Sequence of chain 1.M:
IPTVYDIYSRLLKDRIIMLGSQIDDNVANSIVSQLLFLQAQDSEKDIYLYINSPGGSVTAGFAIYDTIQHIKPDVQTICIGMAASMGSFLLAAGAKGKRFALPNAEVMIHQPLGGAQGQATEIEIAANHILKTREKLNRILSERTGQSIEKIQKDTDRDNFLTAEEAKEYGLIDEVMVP

Binding-site contacts:
Ligand atom O contacts residue TYR61 of chain 1.M at 3.8 Å.
Ligand atom F2 contacts residue TYR63 of chain 1.M at 3.6 Å.
Ligand atom CB contacts residue TYR61 of chain 1.M at 3.8 Å (hydrophobic).
Ligand atom O contacts residue TYR63 of chain 1.M at 2.5 Å (h-bond).
Ligand atom F2 contacts residue ILE93 of chain 1.M at 3.4 Å.
Ligand atom N contacts residue TYR63 of chain 1.M at 3.1 Å (h-bond).
Ligand atom CD1 contacts residue HIS83 of chain 1.N at 3.7 Å.
Ligand atom CB contacts residue MET190 of chain 1.M at 3.7 Å (hydrophobic).
Ligand atom CE2 contacts residue LEU49 of chain 1.N at 3.5 Å (hydrophobic).
Ligand atom CE contacts residue ASP27 of chain 1.M at 3.6 Å.
Ligand atom C52 contacts residue ILE29 of chain 1.M at 3.4 Å (hydrophobic).
Ligand atom C contacts residue TYR61 of chain 1.M at 3.5 Å (hydrophobic).
Ligand atom C48 contacts residue LEU49 of chain 1.N at 3.8 Å (hydrophobic).
Ligand atom CD contacts residue ILE29 of chain 1.M at 3.8 Å (hydrophobic).
Ligand atom F1 contacts residue HIS83 of chain 1.N at 3.3 Å.
Ligand atom C56 contacts residue ALA53 of chain 1.N at 3.7 Å (hydrophobic).
Ligand atom CA contacts residue GLN89 of chain 1.M at 3.7 Å.
Ligand atom C contacts residue TYR63 of chain 1.M at 3.6 Å (hydrophobic).
Ligand atom F2 contacts residue LEU49 of chain 1.N at 3.4 Å.
Ligand atom C55 contacts residue ALA53 of chain 1.N at 3.6 Å (hydrophobic).
Ligand atom C48 contacts residue TYR63 of chain 1.M at 3.5 Å (hydrophobic).
Ligand atom CZ contacts residue THR80 of chain 1.N at 3.5 Å.
Ligand atom CB contacts residue GLN89 of chain 1.M at 3.1 Å.
Ligand atom O contacts residue GLN89 of chain 1.M at 3.4 Å (h-bond).
Ligand atom F1 contacts residue LEU115 of chain 1.M at 3.6 Å.
Ligand atom F2 contacts residue VAL45 of chain 1.N at 3.5 Å.
Ligand atom CD2 contacts residue LEU49 of chain 1.N at 3.8 Å (hydrophobic).
Ligand atom CD contacts residue TYR63 of chain 1.M at 3.6 Å (hydrophobic).
Ligand atom CB contacts residue TYR61 of chain 1.M at 3.5 Å (hydrophobic).
Ligand atom CZ contacts residue LEU115 of chain 1.M at 3.8 Å (hydrophobic).
Ligand atom N50 contacts residue TYR63 of chain 1.M at 2.9 Å (h-bond).
Ligand atom C55 contacts residue ASP27 of chain 1.M at 3.3 Å.
Ligand atom N contacts residue TYR61 of chain 1.M at 3.7 Å.
Ligand atom CA contacts residue TYR61 of chain 1.M at 3.6 Å (hydrophobic).
Ligand atom CD2 contacts residue TYR63 of chain 1.M at 3.8 Å (hydrophobic).
Ligand atom C52 contacts residue LEU49 of chain 1.N at 3.7 Å (hydrophobic).
Ligand atom F1 contacts residue THR80 of chain 1.N at 3.5 Å.
Ligand atom CA contacts residue TYR61 of chain 1.M at 3.5 Å (hydrophobic).
Ligand atom O49 contacts residue LEU49 of chain 1.N at 3.8 Å.
Ligand atom C51 contacts residue ILE29 of chain 1.M at 3.7 Å (hydrophobic).

Sequence of chain 1.N:
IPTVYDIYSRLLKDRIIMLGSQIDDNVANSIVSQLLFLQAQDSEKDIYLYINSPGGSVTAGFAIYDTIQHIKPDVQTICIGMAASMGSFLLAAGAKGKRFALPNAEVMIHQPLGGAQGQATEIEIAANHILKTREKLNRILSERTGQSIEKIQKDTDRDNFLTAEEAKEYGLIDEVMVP

The small molecule below binds the protein below.
Small molecule (SMILES): Cc1ccc(NC(=O)N[C@@H](Cc2cc(F)cc(F)c2)C(=O)N[C@H]2COC(=O)[C@@H]3C[C@@H](C)CN3C(=O)[C@H](C)NC(=O)[C@@H]3CCCCN3C(=O)[C@@H]3CCCN3C2=O)cc1